Sequence of chain 11.A:
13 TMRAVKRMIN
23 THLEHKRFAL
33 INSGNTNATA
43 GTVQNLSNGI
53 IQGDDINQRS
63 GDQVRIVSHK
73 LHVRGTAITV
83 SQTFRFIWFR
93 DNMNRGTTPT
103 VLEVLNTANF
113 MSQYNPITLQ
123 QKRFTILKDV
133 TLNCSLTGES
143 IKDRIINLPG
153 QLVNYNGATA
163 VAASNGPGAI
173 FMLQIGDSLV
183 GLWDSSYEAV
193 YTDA

This protein binds this small molecule.
Small molecule (SMILES): O=c1ccn([C@@H]2O[C@H](CO[P](=O)(O)O[C@H]3[C@@H](O)[C@H](n4ccc(=O)[nH]c4=O)O[C@@H]3CO[P](=O)(O)O[C@H]3[C@@H](O)[C@H](n4ccc(=O)[nH]c4=O)O[C@@H]3CO[P](=O)(O)O[C@H]3[C@@H](O)[C@H](n4ccc(=O)[nH]c4=O)O[C@@H]3COP(=O)=O)[C@@H](O)[C@H]2O)c(=O)[nH]1

Binding-site contacts:
Ligand atom P contacts residue ARG15 of chain 11.A at 3.1 Å.
Ligand atom OP2 contacts residue ARG19 of chain 11.A at 2.1 Å (salt-bridge).
Ligand atom C1' contacts residue ARG19 of chain 11.A at 4.3 Å.
Ligand atom OP1 contacts residue ARG19 of chain 11.A at 4.1 Å.
Ligand atom C2 contacts residue A3 of chain 11.B at 3.5 Å.
Ligand atom N3 contacts residue A3 of chain 11.B at 2.8 Å (h-bond).
Ligand atom C4 contacts residue A3 of chain 11.B at 3.6 Å.
Ligand atom C5 contacts residue ARG19 of chain 11.A at 2.9 Å.
Ligand atom N3 contacts residue A1 of chain 11.B at 2.7 Å (h-bond).
Ligand atom C3' contacts residue ARG19 of chain 11.A at 3.4 Å.
Ligand atom O3' contacts residue ARG15 of chain 11.A at 3.1 Å (salt-bridge).
Ligand atom O2 contacts residue A1 of chain 11.B at 2.7 Å (h-bond).
Ligand atom O2 contacts residue A3 of chain 11.B at 3.2 Å.
Ligand atom N1 contacts residue A3 of chain 11.B at 4.3 Å.
Ligand atom OP1 contacts residue MET14 of chain 11.A at 3.8 Å.
Ligand atom O5' contacts residue ARG19 of chain 11.A at 2.1 Å (salt-bridge).
Ligand atom P contacts residue ARG19 of chain 11.A at 2.8 Å.
Ligand atom O4' contacts residue ARG19 of chain 11.A at 3.9 Å.
Ligand atom C4 contacts residue ARG19 of chain 11.A at 3.9 Å.
Ligand atom O2 contacts residue A2 of chain 11.B at 3.7 Å.
Ligand atom C4' contacts residue ARG19 of chain 11.A at 3.7 Å.
Ligand atom C3' contacts residue ARG15 of chain 11.A at 3.8 Å.
Ligand atom OP2 contacts residue ALA16 of chain 11.A at 4.1 Å.
Ligand atom C4 contacts residue A1 of chain 11.B at 3.4 Å.
Ligand atom C5' contacts residue ARG19 of chain 11.A at 3.2 Å.
Ligand atom OP2 contacts residue ARG15 of chain 11.A at 2.5 Å.
Ligand atom C2 contacts residue A1 of chain 11.B at 3.1 Å.
Ligand atom O4 contacts residue A3 of chain 11.B at 2.8 Å (h-bond).
Ligand atom N3 contacts residue A2 of chain 11.B at 3.7 Å.
Ligand atom N1 contacts residue ARG19 of chain 11.A at 3.9 Å.
Ligand atom C5' contacts residue ARG15 of chain 11.A at 2.5 Å.
Ligand atom OP1 contacts residue ARG15 of chain 11.A at 2.5 Å.
Ligand atom O4 contacts residue A1 of chain 11.B at 3.0 Å (h-bond).
Ligand atom O3' contacts residue ARG19 of chain 11.A at 3.6 Å (salt-bridge).
Ligand atom C6 contacts residue ARG19 of chain 11.A at 2.7 Å.
Ligand atom O5' contacts residue ARG15 of chain 11.A at 3.6 Å.
Ligand atom C2' contacts residue ARG19 of chain 11.A at 3.6 Å.
Ligand atom OP1 contacts residue LYS18 of chain 11.A at 3.7 Å.
Ligand atom C4' contacts residue ARG15 of chain 11.A at 3.3 Å.
Ligand atom C2 contacts residue A2 of chain 11.B at 3.9 Å.